Sequence of chain 1.I:
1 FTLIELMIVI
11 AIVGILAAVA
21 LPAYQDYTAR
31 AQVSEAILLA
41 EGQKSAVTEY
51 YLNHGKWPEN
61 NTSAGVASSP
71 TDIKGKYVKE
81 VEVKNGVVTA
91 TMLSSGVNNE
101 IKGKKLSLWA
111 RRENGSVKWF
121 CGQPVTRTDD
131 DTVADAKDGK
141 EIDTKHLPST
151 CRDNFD

Binding-site contacts:
Ligand atom C5 contacts residue SER63 of chain 1.I at 3.6 Å.
Ligand atom O7 contacts residue THR62 of chain 1.I at 3.8 Å.
Ligand atom C6 contacts residue TYR50 of chain 1.I at 2.2 Å (hydrophobic).
Ligand atom C4 contacts residue SER63 of chain 1.I at 4.1 Å.
Ligand atom C6 contacts residue LYS56 of chain 1.I at 3.6 Å.
Ligand atom C5 contacts residue TYR50 of chain 1.I at 2.6 Å (hydrophobic).
Ligand atom C4 contacts residue TYR50 of chain 1.I at 3.9 Å (hydrophobic).
Ligand atom C1 contacts residue ASN60 of chain 1.I at 4.0 Å.
Ligand atom O5 contacts residue GLU59 of chain 1.I at 4.4 Å.
Ligand atom C3 contacts residue SER63 of chain 1.I at 3.7 Å.
Ligand atom O7 contacts residue ASN60 of chain 1.I at 4.0 Å.
Ligand atom C2 contacts residue SER63 of chain 1.I at 2.3 Å.
Ligand atom N2 contacts residue THR62 of chain 1.I at 4.2 Å.
Ligand atom O10 contacts residue GLU59 of chain 1.I at 3.7 Å.
Ligand atom O5 contacts residue TYR50 of chain 1.I at 3.3 Å (h-bond).
Ligand atom N4 contacts residue TYR50 of chain 1.I at 4.1 Å.
Ligand atom C1 contacts residue SER63 of chain 1.I at 1.4 Å.
Ligand atom C7 contacts residue THR62 of chain 1.I at 3.6 Å.
Ligand atom O5 contacts residue ASN60 of chain 1.I at 4.4 Å.
Ligand atom C1 contacts residue TYR50 of chain 1.I at 4.2 Å (hydrophobic).
Ligand atom C8 contacts residue THR62 of chain 1.I at 3.5 Å.
Ligand atom O5 contacts residue SER63 of chain 1.I at 2.3 Å (h-bond).
Ligand atom O7 contacts residue SER63 of chain 1.I at 3.9 Å.
Ligand atom N2 contacts residue SER63 of chain 1.I at 2.8 Å (h-bond).
Ligand atom C7 contacts residue SER63 of chain 1.I at 3.5 Å.
Ligand atom C2 contacts residue ASN60 of chain 1.I at 4.4 Å.

This protein binds this small molecule.
Small molecule (SMILES): CC(=O)N[C@H]1[C@H](O[C@H]2O[C@H](CO)[C@H](O)[C@H](O)[C@H]2O)[C@@H](NC(C)=O)CO[C@@H]1C